Binding-site contacts:
Ligand atom C3D contacts residue TRP409 of chain 1.B at 3.4 Å (hydrophobic).
Ligand atom C3B contacts residue GLY441 of chain 1.B at 3.8 Å.
Ligand atom C7 contacts residue ILE416 of chain 1.B at 3.8 Å (hydrophobic).
Ligand atom C5C contacts residue LEU98 of chain 1.B at 3.7 Å (hydrophobic).
Ligand atom N11 contacts residue ASP101 of chain 1.B at 2.6 Å (salt-bridge).
Ligand atom C34 contacts residue ASP101 of chain 1.B at 3.4 Å.
Ligand atom C21 contacts residue ASP101 of chain 1.B at 3.7 Å.
Ligand atom C6 contacts residue ILE416 of chain 1.B at 3.6 Å (hydrophobic).
Ligand atom C4E contacts residue GLN78 of chain 1.B at 3.6 Å.
Ligand atom C21 contacts residue TYR442 of chain 1.B at 3.4 Å (hydrophobic).
Ligand atom C5C contacts residue CYS173 of chain 1.B at 3.6 Å (hydrophobic).
Ligand atom N2 contacts residue ASP101 of chain 1.B at 2.3 Å (salt-bridge).
Ligand atom C5 contacts residue ILE416 of chain 1.B at 3.6 Å (hydrophobic).
Ligand atom C3B contacts residue TYR442 of chain 1.B at 3.6 Å (hydrophobic).
Ligand atom O7 contacts residue VAL193 of chain 1.B at 3.4 Å.
Ligand atom C61 contacts residue TYR442 of chain 1.B at 3.5 Å (hydrophobic).
Ligand atom N2A contacts residue ASP101 of chain 1.B at 2.3 Å (salt-bridge).
Ligand atom C51 contacts residue ASP101 of chain 1.B at 3.5 Å.
Ligand atom C8 contacts residue TYR102 of chain 1.B at 3.9 Å (hydrophobic).
Ligand atom C3 contacts residue ASP101 of chain 1.B at 3.2 Å.
Ligand atom O7 contacts residue LYS190 of chain 1.B at 3.7 Å.
Ligand atom C7 contacts residue VAL193 of chain 1.B at 3.7 Å (hydrophobic).
Ligand atom C2C contacts residue GLN78 of chain 1.B at 3.6 Å.
Ligand atom C61 contacts residue THR74 of chain 1.B at 3.4 Å.
Ligand atom C1A contacts residue ASP101 of chain 1.B at 3.0 Å.
Ligand atom O1 contacts residue ILE438 of chain 1.B at 3.6 Å.
Ligand atom C4D contacts residue TYR442 of chain 1.B at 3.5 Å (hydrophobic).
Ligand atom C1 contacts residue ASP101 of chain 1.B at 2.9 Å.
Ligand atom C4 contacts residue ILE412 of chain 1.B at 3.7 Å (hydrophobic).
Ligand atom C61 contacts residue ASP101 of chain 1.B at 3.0 Å.
Ligand atom C8 contacts residue MET105 of chain 1.B at 3.7 Å (hydrophobic).
Ligand atom N11 contacts residue TYR442 of chain 1.B at 3.4 Å (h-bond).
Ligand atom C6C contacts residue LEU98 of chain 1.B at 3.9 Å (hydrophobic).
Ligand atom C2A contacts residue ASP101 of chain 1.B at 3.1 Å.
Ligand atom C8A contacts residue MET105 of chain 1.B at 3.6 Å (hydrophobic).
Ligand atom C3B contacts residue VAL71 of chain 1.B at 3.7 Å (hydrophobic).
Ligand atom C4D contacts residue VAL71 of chain 1.B at 3.7 Å (hydrophobic).
Ligand atom C4E contacts residue TYR442 of chain 1.B at 3.6 Å (hydrophobic).
Ligand atom C4D contacts residue ASP101 of chain 1.B at 2.8 Å.
Ligand atom C4C contacts residue CYS173 of chain 1.B at 3.5 Å (hydrophobic).

Sequence of chain 1.B:
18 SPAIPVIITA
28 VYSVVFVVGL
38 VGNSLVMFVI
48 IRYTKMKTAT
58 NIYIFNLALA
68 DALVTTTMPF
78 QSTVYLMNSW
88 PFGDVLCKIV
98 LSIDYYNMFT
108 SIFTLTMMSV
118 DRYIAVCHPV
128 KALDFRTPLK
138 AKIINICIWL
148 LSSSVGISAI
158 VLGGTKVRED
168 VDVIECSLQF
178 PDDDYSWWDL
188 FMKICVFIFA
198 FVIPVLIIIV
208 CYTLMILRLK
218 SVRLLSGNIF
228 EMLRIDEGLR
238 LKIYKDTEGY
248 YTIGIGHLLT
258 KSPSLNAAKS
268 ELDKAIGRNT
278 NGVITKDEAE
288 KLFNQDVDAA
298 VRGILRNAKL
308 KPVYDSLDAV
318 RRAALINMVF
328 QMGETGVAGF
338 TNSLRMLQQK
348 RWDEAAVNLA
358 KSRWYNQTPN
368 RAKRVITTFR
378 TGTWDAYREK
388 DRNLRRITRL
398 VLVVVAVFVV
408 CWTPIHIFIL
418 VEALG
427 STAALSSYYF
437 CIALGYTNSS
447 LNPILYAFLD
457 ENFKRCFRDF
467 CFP

A small-molecule ligand and the protein it binds are described below.
Small molecule (SMILES): CC(C)[C@@H](CN1CC[C@@](C)(c2cccc(O)c2)[C@@H](C)C1)NC(=O)[C@H]1Cc2ccc(O)cc2CN1